Binding-site contacts:
Ligand atom C2 contacts residue SER66 of chain 52.C at 4.5 Å.
Ligand atom C6 contacts residue THR120 of chain 52.C at 3.4 Å.
Ligand atom C8 contacts residue TYR90 of chain 52.C at 3.5 Å (hydrophobic).
Ligand atom C6 contacts residue THR89 of chain 52.C at 4.4 Å.
Ligand atom N2 contacts residue TYR90 of chain 52.C at 4.3 Å.
Ligand atom O6 contacts residue THR89 of chain 52.C at 4.0 Å.
Ligand atom C5 contacts residue THR120 of chain 52.C at 3.8 Å.
Ligand atom O5 contacts residue ASN118 of chain 52.C at 2.4 Å (h-bond).
Ligand atom C1 contacts residue THR89 of chain 52.C at 4.1 Å.
Ligand atom C1 contacts residue ASN118 of chain 52.C at 1.5 Å.
Ligand atom C8 contacts residue ASP67 of chain 52.C at 3.9 Å.
Ligand atom O5 contacts residue THR89 of chain 52.C at 4.2 Å.
Ligand atom C4 contacts residue THR120 of chain 52.C at 4.4 Å.
Ligand atom C3 contacts residue ASN118 of chain 52.C at 3.8 Å.
Ligand atom C1 contacts residue THR120 of chain 52.C at 4.3 Å.
Ligand atom O5 contacts residue THR120 of chain 52.C at 3.2 Å (h-bond).
Ligand atom C5 contacts residue ASN118 of chain 52.C at 3.7 Å.
Ligand atom C7 contacts residue TYR90 of chain 52.C at 4.5 Å (hydrophobic).
Ligand atom O7 contacts residue SER66 of chain 52.C at 3.0 Å (h-bond).
Ligand atom C8 contacts residue SER66 of chain 52.C at 4.0 Å.
Ligand atom C7 contacts residue SER66 of chain 52.C at 3.5 Å.
Ligand atom C8 contacts residue ASN118 of chain 52.C at 4.2 Å.
Ligand atom N2 contacts residue ASN118 of chain 52.C at 2.9 Å (h-bond).
Ligand atom C5 contacts residue THR89 of chain 52.C at 4.4 Å.
Ligand atom C7 contacts residue ASN118 of chain 52.C at 3.5 Å.
Ligand atom C4 contacts residue ASN118 of chain 52.C at 4.2 Å.
Ligand atom O7 contacts residue ASN118 of chain 52.C at 4.0 Å.
Ligand atom N2 contacts residue SER66 of chain 52.C at 4.3 Å.
Ligand atom C2 contacts residue ASN118 of chain 52.C at 2.5 Å.

Sequence of chain 52.C:
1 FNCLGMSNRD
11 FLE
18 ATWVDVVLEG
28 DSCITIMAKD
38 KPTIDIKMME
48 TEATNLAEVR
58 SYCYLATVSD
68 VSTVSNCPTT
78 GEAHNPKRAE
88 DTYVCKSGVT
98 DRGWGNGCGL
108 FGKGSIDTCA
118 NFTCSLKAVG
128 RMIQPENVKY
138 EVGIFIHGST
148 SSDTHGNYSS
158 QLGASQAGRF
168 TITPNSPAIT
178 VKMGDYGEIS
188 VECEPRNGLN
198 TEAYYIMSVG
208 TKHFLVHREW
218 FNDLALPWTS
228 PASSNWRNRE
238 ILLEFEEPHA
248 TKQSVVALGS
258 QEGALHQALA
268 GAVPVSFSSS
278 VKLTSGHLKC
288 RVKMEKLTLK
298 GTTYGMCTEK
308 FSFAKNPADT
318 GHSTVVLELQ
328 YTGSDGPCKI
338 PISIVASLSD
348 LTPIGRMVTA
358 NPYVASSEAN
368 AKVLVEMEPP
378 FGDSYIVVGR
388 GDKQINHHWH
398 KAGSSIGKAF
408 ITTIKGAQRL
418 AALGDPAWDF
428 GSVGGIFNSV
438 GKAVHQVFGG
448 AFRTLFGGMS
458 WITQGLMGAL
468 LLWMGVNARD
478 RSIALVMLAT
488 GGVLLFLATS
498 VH

A protein and the small-molecule ligand that binds it are described below.
Small molecule (SMILES): CC(=O)N[C@@H]1[C@@H](O)[C@H](O)[C@@H](CO)O[C@H]1O